The small molecule below binds the protein below.
Small molecule (SMILES): ClC1=C(Cl)[C@]2(Cl)[C@@H]3[C@@H](Cl)[C@@H](Cl)C[C@@H]3[C@@]1(Cl)C2(Cl)Cl

Binding-site contacts:
Ligand atom CL8 contacts residue MET125 of chain 2.A at 4.1 Å.
Ligand atom C03 contacts residue PHE170 of chain 2.A at 3.6 Å (hydrophobic).
Ligand atom C04 contacts residue SER129 of chain 2.A at 3.9 Å.
Ligand atom CL5 contacts residue TRP181 of chain 2.A at 4.4 Å.
Ligand atom CL5 contacts residue HIS209 of chain 2.A at 3.9 Å.
Ligand atom CL7 contacts residue MET125 of chain 2.A at 3.2 Å.
Ligand atom CL6 contacts residue LEU91 of chain 2.A at 3.6 Å.
Ligand atom C05 contacts residue GLN167 of chain 2.A at 4.0 Å.
Ligand atom CL8 contacts residue TYR188 of chain 2.A at 4.0 Å.
Ligand atom CL2 contacts residue MET128 of chain 2.A at 3.4 Å.
Ligand atom C01 contacts residue MET205 of chain 2.A at 4.5 Å (hydrophobic).
Ligand atom CL2 contacts residue MET125 of chain 2.A at 3.9 Å.
Ligand atom CL1 contacts residue PHE170 of chain 2.A at 3.7 Å.
Ligand atom C11 contacts residue GLN167 of chain 2.A at 4.2 Å.
Ligand atom C02 contacts residue GLN167 of chain 2.A at 3.2 Å.
Ligand atom CL1 contacts residue GLN167 of chain 2.A at 3.5 Å.
Ligand atom CL4 contacts residue PHE170 of chain 2.A at 3.4 Å.
Ligand atom CL2 contacts residue SER129 of chain 2.A at 3.2 Å.
Ligand atom C05 contacts residue SER129 of chain 2.A at 3.5 Å.
Ligand atom C01 contacts residue GLN167 of chain 2.A at 3.1 Å.
Ligand atom CL1 contacts residue SER129 of chain 2.A at 3.2 Å.
Ligand atom C04 contacts residue PHE170 of chain 2.A at 4.2 Å (hydrophobic).
Ligand atom CL3 contacts residue TRP181 of chain 2.A at 3.2 Å.
Ligand atom C03 contacts residue GLN167 of chain 2.A at 4.5 Å.
Ligand atom CL5 contacts residue GLN167 of chain 2.A at 3.3 Å.
Ligand atom C12 contacts residue TRP181 of chain 2.A at 4.3 Å (hydrophobic).
Ligand atom C09 contacts residue MET125 of chain 2.A at 4.3 Å (hydrophobic).
Ligand atom CL4 contacts residue TRP181 of chain 2.A at 3.6 Å.
Ligand atom CL2 contacts residue PHE170 of chain 2.A at 3.7 Å.
Ligand atom CL6 contacts residue MET205 of chain 2.A at 3.3 Å.
Ligand atom C11 contacts residue MET205 of chain 2.A at 4.4 Å (hydrophobic).
Ligand atom C10 contacts residue MET205 of chain 2.A at 4.2 Å (hydrophobic).
Ligand atom C02 contacts residue PHE170 of chain 2.A at 4.0 Å (hydrophobic).
Ligand atom CL7 contacts residue VAL93 of chain 2.A at 4.1 Å.
Ligand atom CL5 contacts residue MET205 of chain 2.A at 3.4 Å.

Sequence of chain 2.A:
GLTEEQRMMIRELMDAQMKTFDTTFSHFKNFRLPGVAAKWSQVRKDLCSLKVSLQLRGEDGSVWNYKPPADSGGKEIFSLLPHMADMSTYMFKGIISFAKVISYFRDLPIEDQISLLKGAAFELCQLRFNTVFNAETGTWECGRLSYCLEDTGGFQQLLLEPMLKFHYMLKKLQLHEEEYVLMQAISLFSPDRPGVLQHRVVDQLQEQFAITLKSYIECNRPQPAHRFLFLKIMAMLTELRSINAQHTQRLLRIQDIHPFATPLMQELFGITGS